The protein below binds the small molecule below.
Small molecule (SMILES): CC(=O)N[C@H]1[C@H]([C@H](O)[C@H](O)CO)O[C@@](O[C@H]2[C@@H](O)[C@@H](CO)O[C@@H](O[C@H]3[C@H](O)[C@@H](O)[C@H](O)O[C@@H]3CO)[C@@H]2O)(C(=O)O)C[C@@H]1O

Binding-site contacts:
Ligand atom C6 contacts residue TYR72 of chain 25.F at 3.6 Å (hydrophobic).
Ligand atom C10 contacts residue TYR72 of chain 25.F at 4.1 Å (hydrophobic).
Ligand atom O4 contacts residue TYR72 of chain 25.F at 4.3 Å.
Ligand atom C1 contacts residue ARG77 of chain 25.F at 3.5 Å.
Ligand atom O4 contacts residue ILE79 of chain 25.F at 3.5 Å (h-bond).
Ligand atom C11 contacts residue ASP85 of chain 24.F at 3.7 Å.
Ligand atom O8 contacts residue TYR72 of chain 25.F at 4.2 Å.
Ligand atom C3 contacts residue HIS298 of chain 25.F at 4.1 Å.
Ligand atom C4 contacts residue TYR72 of chain 25.F at 3.5 Å (hydrophobic).
Ligand atom O1A contacts residue GLY78 of chain 25.F at 3.7 Å.
Ligand atom O3 contacts residue ASN80 of chain 25.F at 4.0 Å.
Ligand atom O1B contacts residue TYR72 of chain 25.F at 4.1 Å.
Ligand atom O4 contacts residue HIS298 of chain 25.F at 3.1 Å (h-bond).
Ligand atom O1A contacts residue ARG77 of chain 25.F at 3.0 Å (salt-bridge).
Ligand atom C2 contacts residue GLY78 of chain 25.F at 4.2 Å.
Ligand atom C6 contacts residue THR94 of chain 25.F at 4.2 Å.
Ligand atom O4 contacts residue THR291 of chain 25.F at 3.3 Å.
Ligand atom C5 contacts residue TYR72 of chain 25.F at 3.6 Å (hydrophobic).
Ligand atom C4 contacts residue GLY78 of chain 25.F at 3.4 Å.
Ligand atom O4 contacts residue GLY78 of chain 25.F at 3.1 Å.
Ligand atom C4 contacts residue VAL296 of chain 25.F at 4.3 Å (hydrophobic).
Ligand atom C1 contacts residue TYR72 of chain 25.F at 3.8 Å (hydrophobic).
Ligand atom C3 contacts residue ARG77 of chain 25.F at 3.9 Å.
Ligand atom O6 contacts residue ASN93 of chain 25.F at 2.9 Å (h-bond).
Ligand atom C3 contacts residue GLY78 of chain 25.F at 4.0 Å.
Ligand atom C6 contacts residue ASN93 of chain 25.F at 3.1 Å.
Ligand atom O1B contacts residue ARG77 of chain 25.F at 2.9 Å (salt-bridge).
Ligand atom C3 contacts residue VAL296 of chain 25.F at 3.5 Å (hydrophobic).
Ligand atom C3 contacts residue GLY78 of chain 25.F at 4.2 Å.
Ligand atom O10 contacts residue ASN293 of chain 25.F at 3.5 Å (h-bond).
Ligand atom O4 contacts residue ASN80 of chain 25.F at 4.2 Å.
Ligand atom O4 contacts residue VAL296 of chain 25.F at 3.8 Å.
Ligand atom C7 contacts residue TYR72 of chain 25.F at 4.2 Å (hydrophobic).
Ligand atom O8 contacts residue ARG77 of chain 25.F at 3.9 Å.
Ligand atom O3 contacts residue GLY78 of chain 25.F at 3.7 Å.
Ligand atom O1A contacts residue TYR72 of chain 25.F at 3.2 Å.
Ligand atom O10 contacts residue THR291 of chain 25.F at 3.7 Å.
Ligand atom N5 contacts residue TYR72 of chain 25.F at 3.1 Å (h-bond).
Ligand atom C4 contacts residue HIS298 of chain 25.F at 4.1 Å.
Ligand atom C5 contacts residue ASN93 of chain 25.F at 4.2 Å.

Sequence of chain 25.F:
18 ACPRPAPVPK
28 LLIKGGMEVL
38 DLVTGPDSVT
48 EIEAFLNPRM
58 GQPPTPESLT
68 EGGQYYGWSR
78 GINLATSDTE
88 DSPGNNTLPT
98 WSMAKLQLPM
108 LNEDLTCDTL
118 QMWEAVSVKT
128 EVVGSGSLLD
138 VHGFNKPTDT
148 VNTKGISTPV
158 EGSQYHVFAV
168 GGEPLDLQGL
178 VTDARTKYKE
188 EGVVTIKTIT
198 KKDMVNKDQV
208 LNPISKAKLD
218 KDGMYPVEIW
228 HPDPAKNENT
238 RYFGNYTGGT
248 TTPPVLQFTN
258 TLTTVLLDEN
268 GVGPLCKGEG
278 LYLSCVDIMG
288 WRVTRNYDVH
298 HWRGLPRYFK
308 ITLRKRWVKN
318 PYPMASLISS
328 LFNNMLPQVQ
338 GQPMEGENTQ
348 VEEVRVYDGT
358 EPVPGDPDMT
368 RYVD

Sequence of chain 24.F:
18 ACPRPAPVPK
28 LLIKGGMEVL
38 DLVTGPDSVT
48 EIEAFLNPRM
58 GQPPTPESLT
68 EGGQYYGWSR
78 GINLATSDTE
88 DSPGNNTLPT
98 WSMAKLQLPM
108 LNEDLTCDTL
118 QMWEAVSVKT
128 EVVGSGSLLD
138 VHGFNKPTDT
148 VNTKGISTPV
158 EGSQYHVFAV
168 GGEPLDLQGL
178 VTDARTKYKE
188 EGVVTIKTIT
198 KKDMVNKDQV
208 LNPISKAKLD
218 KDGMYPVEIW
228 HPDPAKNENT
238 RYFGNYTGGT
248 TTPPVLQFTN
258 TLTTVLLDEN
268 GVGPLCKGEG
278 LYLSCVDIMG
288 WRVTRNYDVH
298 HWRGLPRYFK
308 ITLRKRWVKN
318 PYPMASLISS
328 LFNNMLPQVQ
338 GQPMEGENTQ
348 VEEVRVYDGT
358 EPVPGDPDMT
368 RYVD